Sequence of chain 3.A:
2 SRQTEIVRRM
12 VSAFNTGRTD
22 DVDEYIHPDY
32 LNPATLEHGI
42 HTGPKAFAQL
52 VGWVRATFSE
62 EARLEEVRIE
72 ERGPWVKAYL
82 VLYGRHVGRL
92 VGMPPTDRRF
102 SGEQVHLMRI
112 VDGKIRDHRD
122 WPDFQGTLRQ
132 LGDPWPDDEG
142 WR

Binding-site contacts:
Ligand atom O22 contacts residue ALA35 of chain 3.A at 3.7 Å.
Ligand atom O19 contacts residue TRP122 of chain 4.A at 3.4 Å (h-bond).
Ligand atom O18 contacts residue PRO123 of chain 3.A at 3.8 Å.
Ligand atom C2 contacts residue LEU91 of chain 3.A at 3.6 Å (hydrophobic).
Ligand atom C8 contacts residue LEU51 of chain 3.A at 3.4 Å (hydrophobic).
Ligand atom O20 contacts residue PHE125 of chain 3.A at 3.7 Å.
Ligand atom C11 contacts residue PHE59 of chain 3.A at 3.9 Å (hydrophobic).
Ligand atom O19 contacts residue VAL92 of chain 3.A at 3.4 Å.
Ligand atom C13 contacts residue LEU51 of chain 3.A at 3.7 Å (hydrophobic).
Ligand atom C15 contacts residue GLN105 of chain 3.A at 3.4 Å.
Ligand atom O16 contacts residue VAL55 of chain 3.A at 3.5 Å.
Ligand atom C17 contacts residue TRP54 of chain 3.A at 3.9 Å (hydrophobic).
Ligand atom C12 contacts residue PHE59 of chain 3.A at 3.6 Å (hydrophobic).
Ligand atom C16 contacts residue PHE125 of chain 3.A at 3.5 Å (hydrophobic).
Ligand atom C3 contacts residue LEU91 of chain 3.A at 3.7 Å (hydrophobic).
Ligand atom C4 contacts residue PHE125 of chain 3.A at 3.6 Å (hydrophobic).
Ligand atom O18 contacts residue PHE59 of chain 3.A at 3.4 Å.
Ligand atom C9 contacts residue LEU51 of chain 3.A at 3.9 Å (hydrophobic).
Ligand atom C9 contacts residue ASP121 of chain 3.A at 3.6 Å.
Ligand atom C17 contacts residue PHE125 of chain 3.A at 3.8 Å (hydrophobic).
Ligand atom C11 contacts residue PRO123 of chain 3.A at 3.6 Å (hydrophobic).
Ligand atom C4 contacts residue LEU91 of chain 3.A at 3.9 Å (hydrophobic).
Ligand atom C15 contacts residue LEU65 of chain 3.A at 3.9 Å (hydrophobic).
Ligand atom C16 contacts residue LEU91 of chain 3.A at 3.8 Å (hydrophobic).
Ligand atom O17 contacts residue LEU83 of chain 3.A at 3.7 Å.
Ligand atom C1 contacts residue THR128 of chain 3.A at 3.8 Å.
Ligand atom O16 contacts residue GLN105 of chain 3.A at 3.9 Å.
Ligand atom C19 contacts residue TRP54 of chain 3.A at 3.7 Å (hydrophobic).
Ligand atom C10 contacts residue ASP121 of chain 3.A at 3.8 Å.
Ligand atom C21 contacts residue PHE125 of chain 3.A at 3.7 Å (hydrophobic).
Ligand atom C1 contacts residue LEU91 of chain 3.A at 3.9 Å (hydrophobic).
Ligand atom C20 contacts residue TRP54 of chain 3.A at 3.5 Å (hydrophobic).
Ligand atom C5 contacts residue PHE125 of chain 3.A at 3.4 Å (hydrophobic).
Ligand atom C6 contacts residue TRP54 of chain 3.A at 3.6 Å (hydrophobic).
Ligand atom O17 contacts residue GLN105 of chain 3.A at 2.5 Å (h-bond).
Ligand atom C7 contacts residue TRP54 of chain 3.A at 3.7 Å (hydrophobic).
Ligand atom C8 contacts residue ASP121 of chain 3.A at 3.7 Å.
Ligand atom C18 contacts residue PRO123 of chain 3.A at 3.8 Å (hydrophobic).
Ligand atom C14 contacts residue GLN105 of chain 3.A at 3.5 Å.
Ligand atom O21 contacts residue TRP54 of chain 3.A at 3.9 Å.

The protein below binds the small molecule below.
Small molecule (SMILES): COC(=O)C1=C(C)CC(=O)c2c1cc1c(c2O)C(=O)c2c(O)cccc2C1=O

Sequence of chain 4.A:
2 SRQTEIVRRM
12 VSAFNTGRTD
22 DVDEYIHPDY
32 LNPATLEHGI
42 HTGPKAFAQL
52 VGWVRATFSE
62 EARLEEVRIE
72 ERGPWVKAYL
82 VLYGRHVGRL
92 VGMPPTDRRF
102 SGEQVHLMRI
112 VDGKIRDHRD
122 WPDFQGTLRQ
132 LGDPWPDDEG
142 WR